Binding-site contacts:
Ligand atom O3 contacts residue HIS299 of chain 1.K at 4.3 Å.
Ligand atom C7 contacts residue ASN301 of chain 1.K at 3.3 Å.
Ligand atom O7 contacts residue ASN301 of chain 1.K at 3.4 Å (h-bond).
Ligand atom C5 contacts residue ASN301 of chain 1.K at 3.6 Å.
Ligand atom O5 contacts residue ASN301 of chain 1.K at 2.4 Å (h-bond).
Ligand atom C1 contacts residue ILE383 of chain 1.K at 3.5 Å (hydrophobic).
Ligand atom N2 contacts residue ASN301 of chain 1.K at 2.9 Å (h-bond).
Ligand atom C8 contacts residue ARG412 of chain 1.K at 3.8 Å.
Ligand atom C2 contacts residue HIS299 of chain 1.K at 3.9 Å.
Ligand atom O5 contacts residue ILE383 of chain 1.K at 3.5 Å.
Ligand atom C7 contacts residue HIS299 of chain 1.K at 4.1 Å.
Ligand atom C2 contacts residue ASN301 of chain 1.K at 2.4 Å.
Ligand atom O7 contacts residue ARG412 of chain 1.K at 4.1 Å.
Ligand atom C8 contacts residue THR267 of chain 1.K at 3.6 Å.
Ligand atom N2 contacts residue HIS299 of chain 1.K at 3.2 Å (h-bond).
Ligand atom C8 contacts residue ASN301 of chain 1.K at 3.6 Å.
Ligand atom C8 contacts residue ASN265 of chain 1.K at 3.6 Å.
Ligand atom C8 contacts residue HIS299 of chain 1.K at 4.2 Å.
Ligand atom O5 contacts residue SER381 of chain 1.K at 4.2 Å.
Ligand atom C7 contacts residue ARG412 of chain 1.K at 4.4 Å.
Ligand atom C7 contacts residue ASN265 of chain 1.K at 4.5 Å.
Ligand atom C1 contacts residue HIS299 of chain 1.K at 4.0 Å.
Ligand atom C3 contacts residue HIS299 of chain 1.K at 3.8 Å.
Ligand atom C1 contacts residue ASN301 of chain 1.K at 1.4 Å.
Ligand atom O7 contacts residue ASN265 of chain 1.K at 4.4 Å.
Ligand atom C4 contacts residue ASN301 of chain 1.K at 4.2 Å.
Ligand atom C5 contacts residue ILE383 of chain 1.K at 4.2 Å (hydrophobic).
Ligand atom C3 contacts residue ASN301 of chain 1.K at 3.6 Å.

This small molecule binds to this protein.
Small molecule (SMILES): CC(=O)N[C@H]1[C@H](O[C@H]2[C@H](O)[C@@H](NC(C)=O)CO[C@@H]2CO)O[C@H](CO)[C@@H](O)[C@@H]1O

Sequence of chain 1.K:
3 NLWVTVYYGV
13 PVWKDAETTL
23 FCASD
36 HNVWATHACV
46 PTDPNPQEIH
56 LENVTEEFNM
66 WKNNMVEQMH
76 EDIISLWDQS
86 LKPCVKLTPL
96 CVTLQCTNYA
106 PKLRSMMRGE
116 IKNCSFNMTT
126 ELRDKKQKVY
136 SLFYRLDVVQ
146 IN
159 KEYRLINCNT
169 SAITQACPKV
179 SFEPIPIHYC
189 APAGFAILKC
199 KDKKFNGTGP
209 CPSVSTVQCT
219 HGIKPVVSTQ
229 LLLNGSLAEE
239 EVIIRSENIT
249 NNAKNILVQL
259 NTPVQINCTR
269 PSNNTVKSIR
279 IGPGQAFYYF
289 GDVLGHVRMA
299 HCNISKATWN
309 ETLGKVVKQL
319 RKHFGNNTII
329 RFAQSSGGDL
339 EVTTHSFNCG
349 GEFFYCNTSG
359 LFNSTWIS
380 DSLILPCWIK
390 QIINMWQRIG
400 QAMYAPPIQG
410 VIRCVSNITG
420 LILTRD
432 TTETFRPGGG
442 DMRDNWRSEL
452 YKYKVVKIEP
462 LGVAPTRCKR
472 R